Sequence of chain 1.C:
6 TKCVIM

Binding-site contacts:
Ligand atom C9 contacts residue ALA92 of chain 1.B at 3.7 Å (hydrophobic).
Ligand atom C4 contacts residue ASP359 of chain 1.B at 4.0 Å.
Ligand atom C7 contacts residue LEU96 of chain 1.B at 3.9 Å (hydrophobic).
Ligand atom C13 contacts residue SER357 of chain 1.B at 4.5 Å.
Ligand atom C7 contacts residue CYS95 of chain 1.B at 3.9 Å (hydrophobic).
Ligand atom C4 contacts residue TYR361 of chain 1.B at 3.9 Å (hydrophobic).
Ligand atom C3 contacts residue LYS7 of chain 1.C at 4.2 Å.
Ligand atom C2 contacts residue TYR361 of chain 1.B at 3.6 Å (hydrophobic).
Ligand atom C5 contacts residue LEU96 of chain 1.B at 3.9 Å (hydrophobic).
Ligand atom C4 contacts residue HIS362 of chain 1.B at 4.2 Å.
Ligand atom C3 contacts residue ASP359 of chain 1.B at 3.9 Å.
Ligand atom C11 contacts residue ALA92 of chain 1.B at 4.3 Å (hydrophobic).
Ligand atom C12 contacts residue TYR93 of chain 1.B at 4.4 Å (hydrophobic).
Ligand atom C12 contacts residue ALA92 of chain 1.B at 3.5 Å (hydrophobic).
Ligand atom C8 contacts residue CYS95 of chain 1.B at 4.3 Å (hydrophobic).
Ligand atom C5 contacts residue TYR361 of chain 1.B at 4.3 Å (hydrophobic).
Ligand atom C14 contacts residue SER357 of chain 1.B at 3.3 Å.
Ligand atom C13 contacts residue ALA92 of chain 1.B at 4.0 Å (hydrophobic).
Ligand atom C9 contacts residue TYR93 of chain 1.B at 4.0 Å (hydrophobic).
Ligand atom C1 contacts residue TYR361 of chain 1.B at 3.6 Å (hydrophobic).
Ligand atom C2 contacts residue CYS8 of chain 1.C at 2.7 Å (hydrophobic).
Ligand atom C3 contacts residue TYR361 of chain 1.B at 3.9 Å (hydrophobic).
Ligand atom C6 contacts residue CYS8 of chain 1.C at 4.3 Å (hydrophobic).
Ligand atom C2 contacts residue TRP106 of chain 1.B at 4.1 Å (hydrophobic).
Ligand atom C8 contacts residue ALA92 of chain 1.B at 4.4 Å (hydrophobic).
Ligand atom C4 contacts residue LYS7 of chain 1.C at 3.5 Å.
Ligand atom C6 contacts residue CYS95 of chain 1.B at 4.0 Å (hydrophobic).
Ligand atom C1 contacts residue TRP106 of chain 1.B at 4.3 Å (hydrophobic).
Ligand atom C15 contacts residue ALA92 of chain 1.B at 3.9 Å (hydrophobic).
Ligand atom C7 contacts residue ASP359 of chain 1.B at 4.3 Å.
Ligand atom C5 contacts residue ASP359 of chain 1.B at 3.6 Å.
Ligand atom C2 contacts residue LEU96 of chain 1.B at 4.2 Å (hydrophobic).
Ligand atom C3 contacts residue CYS8 of chain 1.C at 3.6 Å (hydrophobic).
Ligand atom C8 contacts residue ASP359 of chain 1.B at 4.4 Å.
Ligand atom C6 contacts residue LEU96 of chain 1.B at 3.8 Å (hydrophobic).
Ligand atom C7 contacts residue TYR93 of chain 1.B at 3.9 Å (hydrophobic).
Ligand atom C1 contacts residue CYS8 of chain 1.C at 1.8 Å (hydrophobic).
Ligand atom C6 contacts residue LYS7 of chain 1.C at 4.3 Å.
Ligand atom C4 contacts residue CYS8 of chain 1.C at 4.0 Å (hydrophobic).
Ligand atom C1 contacts residue VAL9 of chain 1.C at 4.2 Å (hydrophobic).

Sequence of chain 1.B:
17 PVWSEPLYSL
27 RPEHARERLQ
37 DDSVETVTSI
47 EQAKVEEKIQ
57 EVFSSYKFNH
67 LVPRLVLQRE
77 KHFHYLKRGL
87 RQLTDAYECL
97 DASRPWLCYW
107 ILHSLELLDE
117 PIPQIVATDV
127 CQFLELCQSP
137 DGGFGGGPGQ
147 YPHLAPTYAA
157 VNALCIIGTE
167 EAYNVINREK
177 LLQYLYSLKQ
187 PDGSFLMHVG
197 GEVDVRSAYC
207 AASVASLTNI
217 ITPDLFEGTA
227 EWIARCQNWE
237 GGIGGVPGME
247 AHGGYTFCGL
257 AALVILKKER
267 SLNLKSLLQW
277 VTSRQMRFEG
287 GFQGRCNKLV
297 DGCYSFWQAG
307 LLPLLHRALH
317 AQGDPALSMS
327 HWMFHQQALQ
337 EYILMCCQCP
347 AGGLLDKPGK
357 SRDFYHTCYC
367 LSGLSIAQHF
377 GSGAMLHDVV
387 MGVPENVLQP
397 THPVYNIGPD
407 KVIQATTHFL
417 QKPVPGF

A protein and the small-molecule ligand that binds it are described below.
Small molecule (SMILES): C/C=C(\C)CC/C=C(\C)CCC=C(C)C